Sequence of chain 1.A:
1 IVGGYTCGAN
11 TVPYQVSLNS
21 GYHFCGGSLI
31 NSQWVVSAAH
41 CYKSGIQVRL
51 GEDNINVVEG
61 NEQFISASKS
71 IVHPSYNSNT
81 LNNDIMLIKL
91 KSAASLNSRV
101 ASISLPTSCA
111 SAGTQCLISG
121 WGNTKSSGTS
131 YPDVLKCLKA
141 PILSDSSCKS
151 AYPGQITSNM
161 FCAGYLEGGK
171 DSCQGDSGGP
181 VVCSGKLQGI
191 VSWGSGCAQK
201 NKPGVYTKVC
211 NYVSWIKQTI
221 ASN

The protein below binds the small molecule below.
Small molecule (SMILES): [H]/N=C(/N)c1ccc(Br)cc1

Binding-site contacts:
Ligand atom N2 contacts residue TYR206 of chain 1.A at 4.1 Å.
Ligand atom N1 contacts residue GLY204 of chain 1.A at 4.3 Å.
Ligand atom N1 contacts residue CYS197 of chain 1.A at 3.8 Å.
Ligand atom C6 contacts residue TRP193 of chain 1.A at 3.8 Å (hydrophobic).
Ligand atom C4 contacts residue VAL191 of chain 1.A at 3.9 Å (hydrophobic).
Ligand atom C6 contacts residue SER172 of chain 1.A at 3.7 Å.
Ligand atom C7 contacts residue GLY194 of chain 1.A at 4.0 Å.
Ligand atom C7 contacts residue TRP193 of chain 1.A at 3.7 Å (hydrophobic).
Ligand atom N2 contacts residue GLY204 of chain 1.A at 3.3 Å.
Ligand atom C5 contacts residue CYS173 of chain 1.A at 3.7 Å (hydrophobic).
Ligand atom C2 contacts residue GLY194 of chain 1.A at 3.9 Å.
Ligand atom C6 contacts residue GLY196 of chain 1.A at 4.0 Å.
Ligand atom N1 contacts residue ASP171 of chain 1.A at 2.8 Å (salt-bridge).
Ligand atom C4 contacts residue CYS173 of chain 1.A at 3.5 Å (hydrophobic).
Ligand atom BR1 contacts residue SER177 of chain 1.A at 3.3 Å.
Ligand atom N1 contacts residue GLY196 of chain 1.A at 2.9 Å (h-bond).
Ligand atom N2 contacts residue TRP193 of chain 1.A at 3.7 Å.
Ligand atom C7 contacts residue ASP171 of chain 1.A at 3.6 Å.
Ligand atom N1 contacts residue GLY194 of chain 1.A at 3.8 Å.
Ligand atom C5 contacts residue SER172 of chain 1.A at 3.7 Å.
Ligand atom N1 contacts residue SER172 of chain 1.A at 3.4 Å (h-bond).
Ligand atom C7 contacts residue GLY204 of chain 1.A at 4.2 Å.
Ligand atom N2 contacts residue SER172 of chain 1.A at 2.9 Å (h-bond).
Ligand atom C1 contacts residue TRP193 of chain 1.A at 3.7 Å (hydrophobic).
Ligand atom C1 contacts residue GLY194 of chain 1.A at 3.5 Å.
Ligand atom N2 contacts residue ASP171 of chain 1.A at 3.0 Å (salt-bridge).
Ligand atom C1 contacts residue GLY196 of chain 1.A at 3.4 Å.
Ligand atom C6 contacts residue CYS173 of chain 1.A at 4.0 Å (hydrophobic).
Ligand atom C7 contacts residue GLY196 of chain 1.A at 3.9 Å.
Ligand atom C4 contacts residue GLN174 of chain 1.A at 4.0 Å.
Ligand atom C5 contacts residue VAL191 of chain 1.A at 3.9 Å (hydrophobic).
Ligand atom C4 contacts residue SER177 of chain 1.A at 4.3 Å.
Ligand atom C6 contacts residue GLY194 of chain 1.A at 3.9 Å.
Ligand atom C3 contacts residue CYS173 of chain 1.A at 4.0 Å (hydrophobic).
Ligand atom C7 contacts residue SER172 of chain 1.A at 3.2 Å.
Ligand atom C2 contacts residue TRP193 of chain 1.A at 4.2 Å (hydrophobic).
Ligand atom N1 contacts residue TRP193 of chain 1.A at 4.3 Å.
Ligand atom C3 contacts residue GLN174 of chain 1.A at 4.0 Å.
Ligand atom C5 contacts residue TRP193 of chain 1.A at 4.3 Å (hydrophobic).
Ligand atom BR1 contacts residue GLN174 of chain 1.A at 3.9 Å.